Binding-site contacts:
Ligand atom O2 contacts residue PRO326 of chain 1.B at 3.3 Å.
Ligand atom C2 contacts residue THR323 of chain 1.B at 2.6 Å.
Ligand atom C2 contacts residue SER324 of chain 1.B at 4.0 Å.
Ligand atom C3 contacts residue ALA296 of chain 1.B at 4.1 Å (hydrophobic).
Ligand atom O3 contacts residue THR189 of chain 1.B at 4.1 Å.
Ligand atom O5 contacts residue THR323 of chain 1.B at 2.4 Å (h-bond).
Ligand atom C5 contacts residue ASP318 of chain 1.B at 4.3 Å.
Ligand atom C1 contacts residue SER324 of chain 1.B at 3.9 Å.
Ligand atom O5 contacts residue SER324 of chain 1.B at 3.4 Å (h-bond).
Ligand atom O2 contacts residue SER188 of chain 1.B at 2.9 Å (h-bond).
Ligand atom C4 contacts residue ASP318 of chain 1.B at 3.5 Å.
Ligand atom O2 contacts residue THR323 of chain 1.B at 3.4 Å (h-bond).
Ligand atom C6 contacts residue ASP318 of chain 1.B at 3.9 Å.
Ligand atom C1 contacts residue PRO326 of chain 1.B at 4.1 Å (hydrophobic).
Ligand atom O6 contacts residue THR323 of chain 1.B at 4.3 Å.
Ligand atom O3 contacts residue PRO295 of chain 1.B at 3.8 Å.
Ligand atom C5 contacts residue THR323 of chain 1.B at 3.1 Å.
Ligand atom O4 contacts residue ASP318 of chain 1.B at 2.6 Å (salt-bridge).
Ligand atom C1 contacts residue SER324 of chain 1.B at 3.7 Å.
Ligand atom C6 contacts residue THR323 of chain 1.B at 4.0 Å.
Ligand atom C1 contacts residue THR323 of chain 1.B at 3.8 Å.
Ligand atom O2 contacts residue VAL325 of chain 1.B at 4.3 Å.
Ligand atom O4 contacts residue ALA296 of chain 1.B at 3.1 Å (h-bond).
Ligand atom C4 contacts residue THR323 of chain 1.B at 4.3 Å.
Ligand atom C1 contacts residue THR323 of chain 1.B at 1.4 Å.
Ligand atom O5 contacts residue PRO326 of chain 1.B at 3.6 Å.
Ligand atom C2 contacts residue PRO326 of chain 1.B at 4.3 Å (hydrophobic).
Ligand atom C5 contacts residue ALA296 of chain 1.B at 3.9 Å (hydrophobic).
Ligand atom O4 contacts residue PRO295 of chain 1.B at 3.6 Å.
Ligand atom C4 contacts residue ALA296 of chain 1.B at 4.0 Å (hydrophobic).
Ligand atom O4 contacts residue HIS293 of chain 1.B at 4.2 Å.
Ligand atom C6 contacts residue ALA296 of chain 1.B at 4.3 Å (hydrophobic).
Ligand atom C3 contacts residue PRO295 of chain 1.B at 4.2 Å (hydrophobic).
Ligand atom O6 contacts residue THR323 of chain 1.B at 3.6 Å.
Ligand atom C3 contacts residue THR323 of chain 1.B at 3.7 Å.
Ligand atom O3 contacts residue SER188 of chain 1.B at 3.9 Å.
Ligand atom C2 contacts residue SER188 of chain 1.B at 3.4 Å.
Ligand atom O5 contacts residue THR323 of chain 1.B at 3.7 Å.
Ligand atom C3 contacts residue SER188 of chain 1.B at 4.2 Å.
Ligand atom O3 contacts residue SER188 of chain 1.B at 3.8 Å.

A small-molecule ligand and the protein it binds are described below.
Small molecule (SMILES): OC[C@H]1O[C@H](O[C@@H]2CO[C@H](CO)[C@@H](O)[C@@H]2O)[C@@H](O)[C@@H](O)[C@@H]1O

Sequence of chain 1.B:
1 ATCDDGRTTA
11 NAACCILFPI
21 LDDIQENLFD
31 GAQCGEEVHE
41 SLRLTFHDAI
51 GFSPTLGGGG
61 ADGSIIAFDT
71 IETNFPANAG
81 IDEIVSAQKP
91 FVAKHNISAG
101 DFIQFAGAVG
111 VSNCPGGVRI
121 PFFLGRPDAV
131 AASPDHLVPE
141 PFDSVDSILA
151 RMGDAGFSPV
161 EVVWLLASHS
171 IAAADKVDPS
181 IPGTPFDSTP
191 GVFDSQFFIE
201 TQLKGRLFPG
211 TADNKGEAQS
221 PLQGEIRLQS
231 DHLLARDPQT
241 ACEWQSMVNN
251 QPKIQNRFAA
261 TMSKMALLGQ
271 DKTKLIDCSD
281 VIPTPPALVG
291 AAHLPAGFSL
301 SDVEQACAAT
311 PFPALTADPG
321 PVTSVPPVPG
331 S